Binding-site contacts:
Ligand atom O2 contacts residue HIS378 of chain 2.A at 3.9 Å.
Ligand atom O6 contacts residue VAL456 of chain 2.A at 3.6 Å.
Ligand atom C5 contacts residue ASN485 of chain 2.A at 4.1 Å.
Ligand atom O2 contacts residue GLU673 of chain 2.A at 3.2 Å (salt-bridge).
Ligand atom O2 contacts residue ASN285 of chain 2.A at 3.0 Å (h-bond).
Ligand atom O6 contacts residue LEU140 of chain 2.A at 3.6 Å.
Ligand atom C2 contacts residue ASN285 of chain 2.A at 4.1 Å.
Ligand atom O5 contacts residue LEU137 of chain 2.A at 3.4 Å (h-bond).
Ligand atom O6 contacts residue HIS378 of chain 2.A at 2.7 Å (h-bond).
Ligand atom O3 contacts residue SER675 of chain 2.A at 3.1 Å (h-bond).
Ligand atom O2 contacts residue TYR574 of chain 2.A at 3.1 Å (h-bond).
Ligand atom C3 contacts residue GLY676 of chain 2.A at 3.8 Å.
Ligand atom O3 contacts residue GLY676 of chain 2.A at 3.1 Å (h-bond).
Ligand atom C6 contacts residue ASN485 of chain 2.A at 3.2 Å.
Ligand atom O3 contacts residue ALA674 of chain 2.A at 3.4 Å (h-bond).
Ligand atom O1 contacts residue ASN285 of chain 2.A at 4.0 Å.
Ligand atom C1 contacts residue HIS378 of chain 2.A at 4.0 Å.
Ligand atom O1 contacts residue LEU137 of chain 2.A at 3.3 Å (h-bond).
Ligand atom O6 contacts residue ASN485 of chain 2.A at 2.8 Å (h-bond).
Ligand atom O4 contacts residue THR677 of chain 2.A at 4.0 Å.
Ligand atom C2 contacts residue GLU673 of chain 2.A at 3.9 Å.
Ligand atom C5 contacts residue GLY136 of chain 2.A at 3.6 Å.
Ligand atom O5 contacts residue HIS378 of chain 2.A at 3.6 Å (h-bond).
Ligand atom C6 contacts residue LEU137 of chain 2.A at 3.8 Å (hydrophobic).
Ligand atom C3 contacts residue GLU673 of chain 2.A at 3.4 Å.
Ligand atom O4 contacts residue GLY676 of chain 2.A at 2.9 Å (h-bond).
Ligand atom C5 contacts residue LEU137 of chain 2.A at 3.6 Å (hydrophobic).
Ligand atom O4 contacts residue SER675 of chain 2.A at 3.6 Å.
Ligand atom C6 contacts residue HIS378 of chain 2.A at 3.5 Å.
Ligand atom C1 contacts residue LEU137 of chain 2.A at 3.9 Å (hydrophobic).
Ligand atom O1 contacts residue GLY136 of chain 2.A at 3.5 Å.
Ligand atom C4 contacts residue GLY676 of chain 2.A at 3.8 Å.
Ligand atom C2 contacts residue HIS378 of chain 2.A at 3.4 Å.
Ligand atom O5 contacts residue GLY136 of chain 2.A at 4.0 Å.
Ligand atom O3 contacts residue GLU673 of chain 2.A at 2.7 Å (salt-bridge).
Ligand atom C4 contacts residue ASN485 of chain 2.A at 3.8 Å.
Ligand atom C6 contacts residue GLY136 of chain 2.A at 3.7 Å.
Ligand atom O4 contacts residue ASN485 of chain 2.A at 3.2 Å (h-bond).
Ligand atom C6 contacts residue LEU140 of chain 2.A at 3.8 Å (hydrophobic).
Ligand atom C5 contacts residue HIS378 of chain 2.A at 4.1 Å.

Sequence of chain 2.A:
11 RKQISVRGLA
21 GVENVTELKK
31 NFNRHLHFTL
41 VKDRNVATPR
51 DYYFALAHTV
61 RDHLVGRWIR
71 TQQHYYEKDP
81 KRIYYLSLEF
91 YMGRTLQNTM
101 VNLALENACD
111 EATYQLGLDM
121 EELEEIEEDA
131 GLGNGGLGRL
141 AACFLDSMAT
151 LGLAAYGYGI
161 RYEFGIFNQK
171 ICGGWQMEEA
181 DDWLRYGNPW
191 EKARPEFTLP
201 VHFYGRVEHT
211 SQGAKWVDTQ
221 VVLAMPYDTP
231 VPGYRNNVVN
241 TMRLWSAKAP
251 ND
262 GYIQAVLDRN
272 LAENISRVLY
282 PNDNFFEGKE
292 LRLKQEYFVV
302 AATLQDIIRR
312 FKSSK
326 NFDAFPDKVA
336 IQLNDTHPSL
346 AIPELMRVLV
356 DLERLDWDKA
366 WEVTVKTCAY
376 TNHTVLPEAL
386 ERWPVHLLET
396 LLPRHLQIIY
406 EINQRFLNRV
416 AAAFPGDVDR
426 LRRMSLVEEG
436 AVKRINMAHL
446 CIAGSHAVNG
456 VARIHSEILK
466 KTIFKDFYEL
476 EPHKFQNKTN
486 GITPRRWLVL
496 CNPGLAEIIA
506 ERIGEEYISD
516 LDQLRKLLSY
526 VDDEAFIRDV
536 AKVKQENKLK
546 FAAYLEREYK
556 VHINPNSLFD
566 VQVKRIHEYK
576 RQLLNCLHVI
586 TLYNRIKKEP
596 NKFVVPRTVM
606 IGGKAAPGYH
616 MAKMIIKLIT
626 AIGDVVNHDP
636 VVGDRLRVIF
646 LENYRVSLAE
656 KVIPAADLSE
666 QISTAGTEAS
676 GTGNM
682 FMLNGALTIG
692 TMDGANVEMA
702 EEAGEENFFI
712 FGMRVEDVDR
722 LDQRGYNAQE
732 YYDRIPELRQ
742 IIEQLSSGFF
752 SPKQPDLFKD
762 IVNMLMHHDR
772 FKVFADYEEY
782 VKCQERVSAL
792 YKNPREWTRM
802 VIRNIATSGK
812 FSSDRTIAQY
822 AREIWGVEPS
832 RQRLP

A protein and the small-molecule ligand that binds it are described below.
Small molecule (SMILES): OC[C@H]1O[C@H](O)[C@H](O)[C@@H](O)[C@@H]1O